Binding-site contacts:
Ligand atom C1 contacts residue ASN298 of chain 3.A at 4.0 Å.
Ligand atom O6 contacts residue ASN298 of chain 3.A at 3.8 Å.
Ligand atom C2 contacts residue VAL297 of chain 3.A at 4.1 Å (hydrophobic).
Ligand atom C6 contacts residue ASN285 of chain 3.A at 4.2 Å.
Ligand atom N2 contacts residue ASN285 of chain 3.A at 3.3 Å (h-bond).
Ligand atom C2 contacts residue ASN285 of chain 3.A at 2.9 Å.
Ligand atom N2 contacts residue VAL297 of chain 3.A at 3.7 Å.
Ligand atom C4 contacts residue ASN285 of chain 3.A at 4.4 Å.
Ligand atom O6 contacts residue ASN285 of chain 3.A at 3.4 Å (h-bond).
Ligand atom O5 contacts residue VAL297 of chain 3.A at 4.4 Å.
Ligand atom C6 contacts residue ASN298 of chain 3.A at 4.5 Å.
Ligand atom C5 contacts residue ASN298 of chain 3.A at 4.2 Å.
Ligand atom C5 contacts residue ASN285 of chain 3.A at 3.6 Å.
Ligand atom O5 contacts residue ASN285 of chain 3.A at 2.4 Å (h-bond).
Ligand atom O6 contacts residue GLU69 of chain 3.B at 4.4 Å.
Ligand atom C3 contacts residue ASN285 of chain 3.A at 4.1 Å.
Ligand atom C1 contacts residue VAL297 of chain 3.A at 3.3 Å (hydrophobic).
Ligand atom C1 contacts residue ASN285 of chain 3.A at 1.6 Å.
Ligand atom O5 contacts residue ASN298 of chain 3.A at 3.7 Å.

The small molecule below binds the protein below.
Small molecule (SMILES): CC(=O)N[C@H]1[C@H](O[C@H]2[C@H](O)[C@@H](NC(C)=O)CO[C@@H]2CO)O[C@H](CO)[C@@H](O[C@@H]2O[C@H](CO)[C@@H](O)[C@H](O)[C@@H]2O)[C@@H]1O

Sequence of chain 3.B:
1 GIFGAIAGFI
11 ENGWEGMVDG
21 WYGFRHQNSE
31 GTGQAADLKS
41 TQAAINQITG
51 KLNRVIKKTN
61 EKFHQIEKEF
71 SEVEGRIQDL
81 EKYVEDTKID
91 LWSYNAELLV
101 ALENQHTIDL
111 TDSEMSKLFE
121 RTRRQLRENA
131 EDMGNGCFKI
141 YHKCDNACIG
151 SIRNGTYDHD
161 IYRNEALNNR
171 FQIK

Sequence of chain 3.A:
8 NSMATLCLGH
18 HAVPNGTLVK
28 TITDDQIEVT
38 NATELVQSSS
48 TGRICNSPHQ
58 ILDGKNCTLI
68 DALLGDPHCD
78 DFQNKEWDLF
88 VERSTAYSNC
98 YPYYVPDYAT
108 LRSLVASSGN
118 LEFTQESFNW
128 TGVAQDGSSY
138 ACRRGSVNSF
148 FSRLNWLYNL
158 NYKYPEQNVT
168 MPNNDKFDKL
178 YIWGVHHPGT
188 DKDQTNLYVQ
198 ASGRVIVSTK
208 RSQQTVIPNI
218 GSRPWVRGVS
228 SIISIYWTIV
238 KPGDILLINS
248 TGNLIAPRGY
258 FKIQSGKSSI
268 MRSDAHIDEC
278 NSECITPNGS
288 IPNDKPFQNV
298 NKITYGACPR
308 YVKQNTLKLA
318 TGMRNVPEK